Binding-site contacts:
Ligand atom CAM contacts residue PHE117 of chain 1.D at 3.9 Å (hydrophobic).
Ligand atom OAN contacts residue NAP1 of chain 1.K at 3.7 Å.
Ligand atom CAX contacts residue TYR194 of chain 1.D at 3.7 Å (hydrophobic).
Ligand atom NAY contacts residue TYR194 of chain 1.D at 3.4 Å (h-bond).
Ligand atom OAN contacts residue PRO230 of chain 1.D at 3.4 Å.
Ligand atom CAU contacts residue NAP1 of chain 1.K at 3.4 Å.
Ligand atom CAF contacts residue CYS188 of chain 1.D at 3.8 Å (hydrophobic).
Ligand atom CBA contacts residue PHE117 of chain 1.D at 3.6 Å (hydrophobic).
Ligand atom SAZ contacts residue NAP1 of chain 1.K at 3.3 Å (h-bond).
Ligand atom CAE contacts residue CYS188 of chain 1.D at 3.5 Å (hydrophobic).
Ligand atom OAN contacts residue LEU229 of chain 1.D at 4.0 Å.
Ligand atom CAT contacts residue ASP181 of chain 1.D at 3.8 Å.
Ligand atom CAX contacts residue NAP1 of chain 1.K at 3.8 Å.
Ligand atom CAE contacts residue TRP241 of chain 1.D at 3.7 Å (hydrophobic).
Ligand atom NBB contacts residue PHE117 of chain 1.D at 3.7 Å.
Ligand atom CAB contacts residue MET233 of chain 1.D at 3.7 Å (hydrophobic).
Ligand atom CAX contacts residue PHE117 of chain 1.D at 3.7 Å (hydrophobic).
Ligand atom CAT contacts residue PHE117 of chain 1.D at 3.7 Å (hydrophobic).
Ligand atom CAT contacts residue TYR194 of chain 1.D at 3.2 Å (hydrophobic).
Ligand atom CAW contacts residue NAP1 of chain 1.K at 3.8 Å.
Ligand atom CAG contacts residue VAL226 of chain 1.D at 3.7 Å (hydrophobic).
Ligand atom CAT contacts residue NAP1 of chain 1.K at 3.5 Å.
Ligand atom CAV contacts residue NAP1 of chain 1.K at 3.5 Å.
Ligand atom CAL contacts residue NAP1 of chain 1.K at 3.7 Å.
Ligand atom CAV contacts residue PHE117 of chain 1.D at 3.9 Å (hydrophobic).
Ligand atom CAC contacts residue TRP241 of chain 1.D at 3.8 Å (hydrophobic).
Ligand atom NAY contacts residue NAP1 of chain 1.K at 2.8 Å (h-bond).
Ligand atom CAG contacts residue TRP241 of chain 1.D at 3.9 Å (hydrophobic).
Ligand atom CBA contacts residue SER115 of chain 1.D at 4.0 Å.
Ligand atom CAE contacts residue PHE117 of chain 1.D at 3.9 Å (hydrophobic).
Ligand atom CAF contacts residue PHE117 of chain 1.D at 3.9 Å (hydrophobic).
Ligand atom CAU contacts residue PHE117 of chain 1.D at 3.9 Å (hydrophobic).
Ligand atom CBA contacts residue NAP1 of chain 1.K at 3.3 Å.
Ligand atom CAC contacts residue MET233 of chain 1.D at 3.8 Å (hydrophobic).
Ligand atom CAW contacts residue PHE117 of chain 1.D at 3.9 Å (hydrophobic).
Ligand atom CAD contacts residue TRP241 of chain 1.D at 3.7 Å (hydrophobic).
Ligand atom CAM contacts residue NAP1 of chain 1.K at 3.6 Å.
Ligand atom NBB contacts residue NAP1 of chain 1.K at 3.0 Å (h-bond).
Ligand atom NBB contacts residue SER115 of chain 1.D at 3.1 Å (h-bond).
Ligand atom NAY contacts residue PHE117 of chain 1.D at 3.8 Å.

Sequence of chain 1.D:
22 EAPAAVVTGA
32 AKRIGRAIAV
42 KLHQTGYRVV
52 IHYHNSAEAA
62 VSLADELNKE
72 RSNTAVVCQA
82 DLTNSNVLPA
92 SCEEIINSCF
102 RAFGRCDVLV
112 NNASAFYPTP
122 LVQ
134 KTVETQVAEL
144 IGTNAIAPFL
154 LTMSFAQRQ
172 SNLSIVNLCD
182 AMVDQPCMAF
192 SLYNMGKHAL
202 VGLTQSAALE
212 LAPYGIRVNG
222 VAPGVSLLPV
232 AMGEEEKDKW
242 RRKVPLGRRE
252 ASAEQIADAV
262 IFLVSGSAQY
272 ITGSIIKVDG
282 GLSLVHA

The protein below binds the small molecule below.
Small molecule (SMILES): COC(=O)C1CCN(C(=O)c2ccc(CNC(=O)c3ccc4nc(N)sc4c3)cc2)CC1